Sequence of chain 1.A:
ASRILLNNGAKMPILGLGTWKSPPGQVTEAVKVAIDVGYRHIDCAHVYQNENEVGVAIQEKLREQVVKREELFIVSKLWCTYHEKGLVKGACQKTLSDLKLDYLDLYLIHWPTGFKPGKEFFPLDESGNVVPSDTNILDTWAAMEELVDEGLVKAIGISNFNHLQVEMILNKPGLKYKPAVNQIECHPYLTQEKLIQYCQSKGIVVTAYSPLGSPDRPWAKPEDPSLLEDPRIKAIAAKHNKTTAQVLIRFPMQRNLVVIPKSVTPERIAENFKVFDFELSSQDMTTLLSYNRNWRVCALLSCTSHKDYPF

This small molecule binds to this protein.
Small molecule (SMILES): O=C(O)COc1cc(Cl)ccc1C(=O)NCc1ccc(Br)cc1F

Binding-site contacts:
Ligand atom C22 contacts residue HIS111 of chain 1.A at 3.3 Å.
Ligand atom O12 contacts residue LEU301 of chain 1.A at 3.6 Å.
Ligand atom C15 contacts residue TRP21 of chain 1.A at 3.8 Å (hydrophobic).
Ligand atom O24 contacts residue TRP112 of chain 1.A at 3.0 Å (h-bond).
Ligand atom C1 contacts residue TRP112 of chain 1.A at 3.7 Å (hydrophobic).
Ligand atom CL1 contacts residue VAL48 of chain 1.A at 3.2 Å.
Ligand atom F9 contacts residue LEU301 of chain 1.A at 3.2 Å.
Ligand atom F9 contacts residue ALA300 of chain 1.A at 3.1 Å.
Ligand atom O23 contacts residue TYR49 of chain 1.A at 2.8 Å (h-bond).
Ligand atom F9 contacts residue TRP112 of chain 1.A at 3.2 Å.
Ligand atom O12 contacts residue TRP220 of chain 1.A at 3.6 Å.
Ligand atom C21 contacts residue TRP21 of chain 1.A at 3.6 Å (hydrophobic).
Ligand atom O23 contacts residue HIS111 of chain 1.A at 2.5 Å (h-bond).
Ligand atom C5 contacts residue TRP112 of chain 1.A at 3.4 Å (hydrophobic).
Ligand atom O24 contacts residue HIS111 of chain 1.A at 3.3 Å (h-bond).
Ligand atom F9 contacts residue CYS299 of chain 1.A at 3.6 Å.
Ligand atom CL1 contacts residue TYR49 of chain 1.A at 3.9 Å.
Ligand atom C7 contacts residue TRP112 of chain 1.A at 3.3 Å (hydrophobic).
Ligand atom C11 contacts residue TRP220 of chain 1.A at 3.7 Å (hydrophobic).
Ligand atom C6 contacts residue TYR310 of chain 1.A at 3.9 Å (hydrophobic).
Ligand atom N10 contacts residue TRP220 of chain 1.A at 3.9 Å.
Ligand atom C9 contacts residue PHE123 of chain 1.A at 3.7 Å (hydrophobic).
Ligand atom O24 contacts residue NAP1 of chain 1.B at 3.4 Å (h-bond).
Ligand atom BR8 contacts residue TRP112 of chain 1.A at 3.9 Å.
Ligand atom C22 contacts residue TYR49 of chain 1.A at 3.9 Å (hydrophobic).
Ligand atom C4 contacts residue TRP112 of chain 1.A at 3.6 Å (hydrophobic).
Ligand atom C2 contacts residue TRP112 of chain 1.A at 3.3 Å (hydrophobic).
Ligand atom C3 contacts residue TRP112 of chain 1.A at 3.5 Å (hydrophobic).
Ligand atom C14 contacts residue TRP21 of chain 1.A at 3.3 Å (hydrophobic).
Ligand atom O23 contacts residue NAP1 of chain 1.B at 3.1 Å.
Ligand atom C21 contacts residue NAP1 of chain 1.B at 3.5 Å.
Ligand atom O20 contacts residue TRP21 of chain 1.A at 3.5 Å.
Ligand atom C2 contacts residue LEU301 of chain 1.A at 3.9 Å (hydrophobic).
Ligand atom C22 contacts residue NAP1 of chain 1.B at 3.4 Å.
Ligand atom C12 contacts residue TRP21 of chain 1.A at 3.7 Å (hydrophobic).
Ligand atom CL1 contacts residue TRP21 of chain 1.A at 3.9 Å.
Ligand atom C6 contacts residue TRP112 of chain 1.A at 3.3 Å (hydrophobic).
Ligand atom C4 contacts residue PHE123 of chain 1.A at 3.9 Å (hydrophobic).
Ligand atom C7 contacts residue LEU301 of chain 1.A at 3.5 Å (hydrophobic).
Ligand atom BR8 contacts residue THR114 of chain 1.A at 2.9 Å.